A protein and the small-molecule ligand that binds it are described below.
Small molecule (SMILES): CC(=O)N[C@@H]1[C@@H](O)[C@H](O)[C@@H](CO)O[C@H]1O

Binding-site contacts:
Ligand atom C2 contacts residue ASN248 of chain 2.D at 2.5 Å.
Ligand atom C3 contacts residue ASN248 of chain 2.D at 3.8 Å.
Ligand atom C5 contacts residue TRP154 of chain 2.D at 3.6 Å (hydrophobic).
Ligand atom C5 contacts residue ASN248 of chain 2.D at 3.6 Å.
Ligand atom C4 contacts residue ASN248 of chain 2.D at 4.2 Å.
Ligand atom O5 contacts residue ASN248 of chain 2.D at 2.3 Å (h-bond).
Ligand atom C1 contacts residue ASN248 of chain 2.D at 1.5 Å.
Ligand atom O7 contacts residue ASN248 of chain 2.D at 3.9 Å.
Ligand atom C8 contacts residue VAL246 of chain 2.D at 3.4 Å (hydrophobic).
Ligand atom C7 contacts residue ASN248 of chain 2.D at 3.6 Å.
Ligand atom O5 contacts residue TRP154 of chain 2.D at 3.7 Å.
Ligand atom C6 contacts residue TRP154 of chain 2.D at 3.7 Å (hydrophobic).
Ligand atom N2 contacts residue ASN248 of chain 2.D at 3.0 Å (h-bond).
Ligand atom C1 contacts residue TRP154 of chain 2.D at 3.7 Å (hydrophobic).

Sequence of chain 2.D:
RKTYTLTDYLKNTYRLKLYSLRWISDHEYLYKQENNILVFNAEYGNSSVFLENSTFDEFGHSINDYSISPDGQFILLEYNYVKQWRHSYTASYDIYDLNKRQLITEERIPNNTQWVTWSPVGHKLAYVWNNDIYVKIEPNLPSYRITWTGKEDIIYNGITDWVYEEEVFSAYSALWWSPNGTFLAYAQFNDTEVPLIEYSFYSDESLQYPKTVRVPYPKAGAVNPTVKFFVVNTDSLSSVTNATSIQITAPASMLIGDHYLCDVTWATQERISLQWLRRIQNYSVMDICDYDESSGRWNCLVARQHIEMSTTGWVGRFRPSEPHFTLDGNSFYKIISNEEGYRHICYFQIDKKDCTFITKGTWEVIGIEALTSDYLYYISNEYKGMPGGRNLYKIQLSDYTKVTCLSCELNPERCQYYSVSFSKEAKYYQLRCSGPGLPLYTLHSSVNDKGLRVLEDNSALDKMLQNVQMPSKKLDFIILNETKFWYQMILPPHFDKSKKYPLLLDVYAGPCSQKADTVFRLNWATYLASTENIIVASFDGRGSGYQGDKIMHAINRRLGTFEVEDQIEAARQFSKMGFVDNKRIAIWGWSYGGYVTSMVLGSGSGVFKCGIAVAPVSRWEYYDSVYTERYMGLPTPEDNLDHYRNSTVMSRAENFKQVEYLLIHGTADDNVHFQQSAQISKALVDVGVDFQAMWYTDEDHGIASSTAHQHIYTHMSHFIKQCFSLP